Binding-site contacts:
Ligand atom C4 contacts residue ASN491 of chain 1.A at 4.2 Å.
Ligand atom O5 contacts residue ASN491 of chain 1.A at 2.3 Å (h-bond).
Ligand atom C3 contacts residue ASN491 of chain 1.A at 3.8 Å.
Ligand atom C7 contacts residue ASN491 of chain 1.A at 4.1 Å.
Ligand atom C5 contacts residue ASN491 of chain 1.A at 3.7 Å.
Ligand atom C8 contacts residue ARG489 of chain 1.A at 4.4 Å.
Ligand atom C1 contacts residue ASN491 of chain 1.A at 1.4 Å.
Ligand atom O7 contacts residue ASN491 of chain 1.A at 4.4 Å.
Ligand atom C2 contacts residue ASN491 of chain 1.A at 2.5 Å.
Ligand atom N2 contacts residue ASN491 of chain 1.A at 3.0 Å (h-bond).

A protein and the small-molecule ligand that binds it are described below.
Small molecule (SMILES): CC(=O)N[C@@H]1[C@@H](O)[C@H](O)[C@@H](CO)O[C@H]1O

Sequence of chain 1.A:
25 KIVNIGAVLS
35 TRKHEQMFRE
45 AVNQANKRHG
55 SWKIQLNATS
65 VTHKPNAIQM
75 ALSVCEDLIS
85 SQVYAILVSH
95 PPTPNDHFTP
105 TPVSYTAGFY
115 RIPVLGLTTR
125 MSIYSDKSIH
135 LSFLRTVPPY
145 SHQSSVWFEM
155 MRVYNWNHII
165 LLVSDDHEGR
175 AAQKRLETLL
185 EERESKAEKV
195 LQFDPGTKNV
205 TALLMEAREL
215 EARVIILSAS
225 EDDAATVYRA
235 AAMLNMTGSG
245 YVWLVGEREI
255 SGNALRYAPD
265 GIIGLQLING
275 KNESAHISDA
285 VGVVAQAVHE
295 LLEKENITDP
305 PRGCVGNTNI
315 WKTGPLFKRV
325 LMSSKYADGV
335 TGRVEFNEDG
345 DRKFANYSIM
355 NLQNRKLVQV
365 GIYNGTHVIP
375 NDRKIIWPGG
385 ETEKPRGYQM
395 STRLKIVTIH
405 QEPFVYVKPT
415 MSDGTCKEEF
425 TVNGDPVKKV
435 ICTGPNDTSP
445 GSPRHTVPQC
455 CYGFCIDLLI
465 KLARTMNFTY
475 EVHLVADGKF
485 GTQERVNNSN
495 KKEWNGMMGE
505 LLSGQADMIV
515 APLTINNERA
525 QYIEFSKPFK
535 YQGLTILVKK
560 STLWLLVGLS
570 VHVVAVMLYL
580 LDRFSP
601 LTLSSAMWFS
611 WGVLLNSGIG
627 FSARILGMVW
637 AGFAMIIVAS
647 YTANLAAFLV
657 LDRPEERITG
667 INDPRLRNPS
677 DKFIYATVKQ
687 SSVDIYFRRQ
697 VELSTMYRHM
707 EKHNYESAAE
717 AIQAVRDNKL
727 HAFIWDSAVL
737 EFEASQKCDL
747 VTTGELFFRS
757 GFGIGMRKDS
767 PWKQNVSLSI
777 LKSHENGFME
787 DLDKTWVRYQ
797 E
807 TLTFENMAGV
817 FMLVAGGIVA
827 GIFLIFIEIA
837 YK